The small molecule below binds the protein below.
Small molecule (SMILES): CC(=O)N[C@H]1[C@H](O[C@H]2[C@H](O)[C@@H](NC(C)=O)CO[C@@H]2CO)O[C@H](CO)[C@@H](O[C@@H]2O[C@H](CO)[C@@H](O)[C@H](O)[C@@H]2O)[C@@H]1O

Binding-site contacts:
Ligand atom C8 contacts residue ALA304 of chain 2.C at 3.7 Å (hydrophobic).
Ligand atom C3 contacts residue ASN307 of chain 2.C at 3.6 Å.
Ligand atom N2 contacts residue ASN307 of chain 2.C at 2.6 Å (h-bond).
Ligand atom C8 contacts residue LYS303 of chain 2.C at 3.5 Å.
Ligand atom N2 contacts residue ALA304 of chain 2.C at 4.3 Å.
Ligand atom C5 contacts residue ASN307 of chain 2.C at 3.7 Å.
Ligand atom C1 contacts residue ASN307 of chain 2.C at 1.4 Å.
Ligand atom C7 contacts residue ASN307 of chain 2.C at 3.9 Å.
Ligand atom C4 contacts residue ASN307 of chain 2.C at 4.2 Å.
Ligand atom O5 contacts residue GLU308 of chain 2.C at 4.2 Å.
Ligand atom C7 contacts residue ALA304 of chain 2.C at 4.3 Å (hydrophobic).
Ligand atom C8 contacts residue ASN378 of chain 2.C at 4.1 Å.
Ligand atom O5 contacts residue ASN307 of chain 2.C at 2.5 Å (h-bond).
Ligand atom C2 contacts residue ASN307 of chain 2.C at 2.2 Å.

Sequence of chain 2.C:
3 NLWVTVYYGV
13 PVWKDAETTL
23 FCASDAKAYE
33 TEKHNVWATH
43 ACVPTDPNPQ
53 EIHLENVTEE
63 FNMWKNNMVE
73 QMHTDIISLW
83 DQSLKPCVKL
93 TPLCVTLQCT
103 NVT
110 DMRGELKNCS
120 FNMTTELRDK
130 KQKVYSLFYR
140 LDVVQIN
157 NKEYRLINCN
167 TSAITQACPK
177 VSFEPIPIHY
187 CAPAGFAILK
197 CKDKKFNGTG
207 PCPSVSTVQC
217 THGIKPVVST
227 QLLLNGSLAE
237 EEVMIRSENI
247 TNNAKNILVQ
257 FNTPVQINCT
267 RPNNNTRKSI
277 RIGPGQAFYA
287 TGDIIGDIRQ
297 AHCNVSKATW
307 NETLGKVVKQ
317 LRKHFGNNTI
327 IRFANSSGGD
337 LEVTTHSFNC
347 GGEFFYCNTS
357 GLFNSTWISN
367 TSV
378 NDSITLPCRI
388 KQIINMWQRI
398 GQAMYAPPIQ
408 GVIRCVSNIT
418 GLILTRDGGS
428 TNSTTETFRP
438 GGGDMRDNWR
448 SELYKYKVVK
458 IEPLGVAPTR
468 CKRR